Sequence of chain 4.A:
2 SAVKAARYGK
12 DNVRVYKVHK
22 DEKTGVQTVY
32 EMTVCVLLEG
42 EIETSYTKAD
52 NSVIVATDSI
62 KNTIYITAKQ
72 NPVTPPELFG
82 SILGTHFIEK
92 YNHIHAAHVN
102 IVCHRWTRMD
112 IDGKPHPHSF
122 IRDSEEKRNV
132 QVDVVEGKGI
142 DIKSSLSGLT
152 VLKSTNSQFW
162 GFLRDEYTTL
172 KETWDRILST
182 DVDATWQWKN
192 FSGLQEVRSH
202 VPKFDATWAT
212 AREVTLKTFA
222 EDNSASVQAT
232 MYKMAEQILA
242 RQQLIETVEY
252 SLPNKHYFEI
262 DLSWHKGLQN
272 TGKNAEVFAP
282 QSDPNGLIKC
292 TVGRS

A small-molecule ligand and the protein it binds are described below.
Small molecule (SMILES): O=c1[nH]c(=O)c2nn[nH]c2[nH]1

Binding-site contacts:
Ligand atom C2 contacts residue VAL228 of chain 4.A at 4.0 Å (hydrophobic).
Ligand atom C2 contacts residue PHE160 of chain 4.A at 3.7 Å (hydrophobic).
Ligand atom N3 contacts residue PHE160 of chain 4.A at 3.7 Å.
Ligand atom N8 contacts residue ASP59 of chain 3.A at 3.9 Å.
Ligand atom N8 contacts residue PHE160 of chain 4.A at 3.7 Å.
Ligand atom N7 contacts residue PHE160 of chain 4.A at 3.7 Å.
Ligand atom O6 contacts residue THR58 of chain 3.A at 3.9 Å.
Ligand atom O2 contacts residue GLN229 of chain 4.A at 3.8 Å.
Ligand atom O2 contacts residue VAL228 of chain 4.A at 2.9 Å (h-bond).
Ligand atom N7 contacts residue THR58 of chain 3.A at 2.8 Å (h-bond).
Ligand atom N8 contacts residue THR58 of chain 3.A at 3.3 Å (h-bond).
Ligand atom O6 contacts residue ILE55 of chain 3.A at 3.5 Å.
Ligand atom N3 contacts residue ASN255 of chain 4.A at 3.4 Å (h-bond).
Ligand atom C4 contacts residue PHE160 of chain 4.A at 3.4 Å (hydrophobic).
Ligand atom O2 contacts residue ARG177 of chain 4.A at 2.8 Å (salt-bridge).
Ligand atom C4 contacts residue ASN255 of chain 4.A at 3.9 Å.
Ligand atom O6 contacts residue ILE289 of chain 4.A at 4.1 Å.
Ligand atom N9 contacts residue ARG177 of chain 4.A at 4.0 Å.
Ligand atom N8 contacts residue ALA57 of chain 3.A at 3.8 Å.
Ligand atom O6 contacts residue PHE160 of chain 4.A at 4.1 Å.
Ligand atom O2 contacts residue PHE160 of chain 4.A at 3.9 Å.
Ligand atom N7 contacts residue ALA57 of chain 3.A at 3.5 Å.
Ligand atom C6 contacts residue GLN229 of chain 4.A at 3.7 Å.
Ligand atom C2 contacts residue ARG177 of chain 4.A at 3.6 Å.
Ligand atom N8 contacts residue LEU171 of chain 4.A at 3.8 Å.
Ligand atom O2 contacts residue SER227 of chain 4.A at 3.6 Å.
Ligand atom O6 contacts residue TYR9 of chain 3.A at 3.8 Å.
Ligand atom N1 contacts residue GLN229 of chain 4.A at 3.0 Å (h-bond).
Ligand atom C5 contacts residue PHE160 of chain 4.A at 3.4 Å (hydrophobic).
Ligand atom N9 contacts residue LEU171 of chain 4.A at 4.0 Å.
Ligand atom N1 contacts residue PHE160 of chain 4.A at 3.7 Å.
Ligand atom C4 contacts residue ARG177 of chain 4.A at 3.8 Å.
Ligand atom C2 contacts residue ASN255 of chain 4.A at 3.8 Å.
Ligand atom C5 contacts residue THR58 of chain 3.A at 4.0 Å.
Ligand atom O6 contacts residue GLN229 of chain 4.A at 2.8 Å (h-bond).
Ligand atom O2 contacts residue ASN255 of chain 4.A at 4.0 Å.
Ligand atom C6 contacts residue PHE160 of chain 4.A at 3.5 Å (hydrophobic).
Ligand atom N9 contacts residue PHE160 of chain 4.A at 3.5 Å.
Ligand atom N3 contacts residue ARG177 of chain 4.A at 3.0 Å (salt-bridge).
Ligand atom C2 contacts residue GLN229 of chain 4.A at 3.9 Å.

Sequence of chain 3.A:
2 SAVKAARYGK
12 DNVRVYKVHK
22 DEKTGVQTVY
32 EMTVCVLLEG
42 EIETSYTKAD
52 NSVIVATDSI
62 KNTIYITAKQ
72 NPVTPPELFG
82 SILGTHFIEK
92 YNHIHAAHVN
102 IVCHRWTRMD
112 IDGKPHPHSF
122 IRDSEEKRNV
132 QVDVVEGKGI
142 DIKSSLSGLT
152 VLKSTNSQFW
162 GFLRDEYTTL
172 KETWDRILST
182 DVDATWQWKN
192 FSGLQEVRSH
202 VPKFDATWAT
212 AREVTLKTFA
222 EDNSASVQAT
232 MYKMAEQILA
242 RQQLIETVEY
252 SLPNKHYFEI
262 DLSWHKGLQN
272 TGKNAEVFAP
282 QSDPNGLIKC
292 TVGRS